Binding-site contacts:
Ligand atom C1 contacts residue ASN61 of chain 1.A at 1.4 Å.
Ligand atom C2 contacts residue TYR28 of chain 1.A at 4.5 Å (hydrophobic).
Ligand atom C2 contacts residue ASN61 of chain 1.A at 2.5 Å.
Ligand atom N2 contacts residue TYR28 of chain 1.A at 4.2 Å.
Ligand atom C3 contacts residue ASN61 of chain 1.A at 3.8 Å.
Ligand atom C5 contacts residue ASN61 of chain 1.A at 3.7 Å.
Ligand atom C7 contacts residue ASN61 of chain 1.A at 3.9 Å.
Ligand atom C8 contacts residue TYR28 of chain 1.A at 3.6 Å (hydrophobic).
Ligand atom O5 contacts residue ASN61 of chain 1.A at 2.5 Å (h-bond).
Ligand atom N2 contacts residue ASN61 of chain 1.A at 2.9 Å (h-bond).
Ligand atom O7 contacts residue TYR28 of chain 1.A at 3.2 Å.
Ligand atom C7 contacts residue TYR28 of chain 1.A at 3.8 Å (hydrophobic).
Ligand atom C4 contacts residue ASN61 of chain 1.A at 4.3 Å.

Sequence of chain 1.A:
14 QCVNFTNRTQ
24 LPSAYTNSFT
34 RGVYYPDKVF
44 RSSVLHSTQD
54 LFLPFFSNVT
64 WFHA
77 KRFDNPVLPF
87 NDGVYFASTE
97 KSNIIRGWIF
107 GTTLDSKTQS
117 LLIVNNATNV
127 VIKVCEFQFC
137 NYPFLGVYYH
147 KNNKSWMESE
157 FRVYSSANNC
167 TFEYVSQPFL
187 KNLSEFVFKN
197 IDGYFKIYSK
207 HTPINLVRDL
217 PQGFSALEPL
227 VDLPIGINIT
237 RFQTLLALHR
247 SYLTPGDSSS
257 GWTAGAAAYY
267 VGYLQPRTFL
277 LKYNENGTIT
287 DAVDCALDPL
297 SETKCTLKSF

A small-molecule ligand and the protein it binds are described below.
Small molecule (SMILES): CC(=O)N[C@@H]1[C@@H](O)[C@H](O)[C@@H](CO)O[C@H]1O